Binding-site contacts:
Ligand atom CAM contacts residue ARG364 of chain 1.E at 3.4 Å.
Ligand atom CAQ contacts residue ARG326 of chain 1.E at 4.0 Å.
Ligand atom CAS contacts residue PRO79 of chain 1.E at 4.0 Å (hydrophobic).
Ligand atom CBB contacts residue ARG326 of chain 1.E at 3.6 Å.
Ligand atom OAI contacts residue ARG326 of chain 1.E at 2.9 Å (salt-bridge).
Ligand atom CBI contacts residue PRO79 of chain 1.E at 3.8 Å (hydrophobic).
Ligand atom CAN contacts residue ILE82 of chain 1.E at 4.0 Å (hydrophobic).
Ligand atom CAV contacts residue GLU81 of chain 1.E at 3.6 Å.
Ligand atom CBC contacts residue ILE82 of chain 1.E at 4.0 Å (hydrophobic).
Ligand atom OAC contacts residue PRO79 of chain 1.E at 3.5 Å.
Ligand atom SBN contacts residue ARG326 of chain 1.E at 3.5 Å (salt-bridge).
Ligand atom CBF contacts residue PRO79 of chain 1.E at 3.8 Å (hydrophobic).
Ligand atom OAJ contacts residue VAL327 of chain 1.E at 3.6 Å.
Ligand atom OAE contacts residue ARG364 of chain 1.E at 4.0 Å.
Ligand atom CAU contacts residue ARG364 of chain 1.E at 3.7 Å.
Ligand atom CAO contacts residue ARG326 of chain 1.E at 3.8 Å.
Ligand atom OAE contacts residue LEU77 of chain 1.E at 3.6 Å.
Ligand atom NBL contacts residue ASP328 of chain 1.E at 3.7 Å.
Ligand atom CBJ contacts residue PRO79 of chain 1.E at 3.8 Å (hydrophobic).
Ligand atom CAZ contacts residue ARG326 of chain 1.E at 3.6 Å.
Ligand atom OAK contacts residue ASP328 of chain 1.E at 3.5 Å (salt-bridge).
Ligand atom CBK contacts residue PRO79 of chain 1.E at 3.6 Å (hydrophobic).
Ligand atom OAK contacts residue VAL322 of chain 1.E at 3.9 Å.
Ligand atom OAK contacts residue VAL327 of chain 1.E at 3.0 Å.
Ligand atom NAX contacts residue GLU81 of chain 1.E at 2.8 Å (salt-bridge).
Ligand atom CAN contacts residue GLU81 of chain 1.E at 3.4 Å.
Ligand atom NBL contacts residue VAL327 of chain 1.E at 3.6 Å.
Ligand atom OAF contacts residue ARG326 of chain 1.E at 2.9 Å (salt-bridge).
Ligand atom CBE contacts residue GLU81 of chain 1.E at 3.4 Å.
Ligand atom OAJ contacts residue ASP328 of chain 1.E at 2.8 Å (salt-bridge).
Ligand atom CAV contacts residue ARG326 of chain 1.E at 3.7 Å.
Ligand atom OAJ contacts residue PRO329 of chain 1.E at 3.9 Å.
Ligand atom CBE contacts residue ARG326 of chain 1.E at 3.5 Å.
Ligand atom CBD contacts residue ARG326 of chain 1.E at 3.9 Å.
Ligand atom OAF contacts residue PRO79 of chain 1.E at 3.9 Å.
Ligand atom OAB contacts residue ARG326 of chain 1.E at 2.7 Å (salt-bridge).
Ligand atom CAZ contacts residue GLU81 of chain 1.E at 3.9 Å.
Ligand atom CAR contacts residue ARG364 of chain 1.E at 4.0 Å.
Ligand atom OAK contacts residue ARG326 of chain 1.E at 3.0 Å.
Ligand atom CAL contacts residue GLU81 of chain 1.E at 3.8 Å.

This protein binds this small molecule.
Small molecule (SMILES): Cc1ccc(C(=O)Nc2ccc(S(=O)(=O)O)c3cccc(S(=O)(=O)O)c23)cc1NC(=O)c1cccc([N+](=O)[O-])c1

Sequence of chain 1.E:
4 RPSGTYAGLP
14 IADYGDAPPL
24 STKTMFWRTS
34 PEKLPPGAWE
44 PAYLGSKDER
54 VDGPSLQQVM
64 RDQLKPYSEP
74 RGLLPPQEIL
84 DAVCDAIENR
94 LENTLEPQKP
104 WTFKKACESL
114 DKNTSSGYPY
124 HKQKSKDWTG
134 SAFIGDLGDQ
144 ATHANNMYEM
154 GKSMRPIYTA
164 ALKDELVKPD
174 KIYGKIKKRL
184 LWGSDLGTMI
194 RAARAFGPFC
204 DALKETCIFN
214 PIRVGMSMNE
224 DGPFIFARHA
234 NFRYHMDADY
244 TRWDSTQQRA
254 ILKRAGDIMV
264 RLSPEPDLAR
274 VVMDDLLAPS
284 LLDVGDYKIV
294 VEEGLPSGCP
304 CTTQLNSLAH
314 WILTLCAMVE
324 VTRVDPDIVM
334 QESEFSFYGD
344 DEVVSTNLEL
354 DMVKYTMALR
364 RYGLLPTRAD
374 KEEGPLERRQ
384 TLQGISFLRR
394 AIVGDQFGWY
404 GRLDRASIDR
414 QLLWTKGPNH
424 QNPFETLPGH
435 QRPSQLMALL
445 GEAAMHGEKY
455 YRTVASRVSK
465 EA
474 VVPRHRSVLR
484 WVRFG